Sequence of chain 1.E:
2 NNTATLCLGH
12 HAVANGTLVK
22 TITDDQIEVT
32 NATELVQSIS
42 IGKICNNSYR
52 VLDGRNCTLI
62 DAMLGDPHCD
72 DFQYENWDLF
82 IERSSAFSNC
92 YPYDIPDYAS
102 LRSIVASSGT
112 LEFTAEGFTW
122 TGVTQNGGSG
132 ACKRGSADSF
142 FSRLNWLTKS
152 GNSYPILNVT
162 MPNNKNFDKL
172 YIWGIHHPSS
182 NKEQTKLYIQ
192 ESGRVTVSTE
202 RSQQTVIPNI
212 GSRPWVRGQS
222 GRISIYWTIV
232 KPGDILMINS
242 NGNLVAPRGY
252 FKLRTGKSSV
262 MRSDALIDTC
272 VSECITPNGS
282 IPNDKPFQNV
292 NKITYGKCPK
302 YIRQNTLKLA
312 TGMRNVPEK

Binding-site contacts:
Ligand atom O5 contacts residue ASN159 of chain 1.E at 3.0 Å (h-bond).
Ligand atom C7 contacts residue ASN159 of chain 1.E at 3.0 Å.
Ligand atom O7 contacts residue ASN159 of chain 1.E at 2.9 Å (h-bond).
Ligand atom N2 contacts residue SER213 of chain 1.C at 3.3 Å (h-bond).
Ligand atom O5 contacts residue MET238 of chain 1.E at 4.5 Å.
Ligand atom C5 contacts residue MET238 of chain 1.E at 4.1 Å (hydrophobic).
Ligand atom O3 contacts residue TRP216 of chain 1.C at 4.1 Å.
Ligand atom C8 contacts residue SER213 of chain 1.C at 3.3 Å.
Ligand atom C8 contacts residue THR161 of chain 1.E at 4.4 Å.
Ligand atom C2 contacts residue ASN159 of chain 1.E at 3.5 Å.
Ligand atom C1 contacts residue SER213 of chain 1.C at 4.1 Å.
Ligand atom O7 contacts residue MET238 of chain 1.E at 3.5 Å.
Ligand atom C6 contacts residue THR161 of chain 1.E at 4.0 Å.
Ligand atom C2 contacts residue TRP216 of chain 1.C at 4.4 Å (hydrophobic).
Ligand atom C5 contacts residue ASN159 of chain 1.E at 4.4 Å.
Ligand atom C7 contacts residue SER213 of chain 1.C at 3.5 Å.
Ligand atom O7 contacts residue TRP216 of chain 1.C at 3.9 Å.
Ligand atom C4 contacts residue TRP216 of chain 1.C at 3.9 Å (hydrophobic).
Ligand atom C7 contacts residue MET238 of chain 1.E at 4.3 Å (hydrophobic).
Ligand atom C8 contacts residue ILE236 of chain 1.E at 3.5 Å (hydrophobic).
Ligand atom N2 contacts residue ASN159 of chain 1.E at 3.6 Å.
Ligand atom C8 contacts residue ASN159 of chain 1.E at 3.4 Å.
Ligand atom C1 contacts residue ASN159 of chain 1.E at 2.5 Å.
Ligand atom C5 contacts residue THR161 of chain 1.E at 4.0 Å.
Ligand atom O7 contacts residue SER213 of chain 1.C at 4.5 Å.
Ligand atom O7 contacts residue PRO215 of chain 1.C at 4.2 Å.
Ligand atom O5 contacts residue THR161 of chain 1.E at 4.0 Å.
Ligand atom C2 contacts residue SER213 of chain 1.C at 4.2 Å.
Ligand atom C1 contacts residue MET238 of chain 1.E at 4.2 Å (hydrophobic).

Sequence of chain 1.C:
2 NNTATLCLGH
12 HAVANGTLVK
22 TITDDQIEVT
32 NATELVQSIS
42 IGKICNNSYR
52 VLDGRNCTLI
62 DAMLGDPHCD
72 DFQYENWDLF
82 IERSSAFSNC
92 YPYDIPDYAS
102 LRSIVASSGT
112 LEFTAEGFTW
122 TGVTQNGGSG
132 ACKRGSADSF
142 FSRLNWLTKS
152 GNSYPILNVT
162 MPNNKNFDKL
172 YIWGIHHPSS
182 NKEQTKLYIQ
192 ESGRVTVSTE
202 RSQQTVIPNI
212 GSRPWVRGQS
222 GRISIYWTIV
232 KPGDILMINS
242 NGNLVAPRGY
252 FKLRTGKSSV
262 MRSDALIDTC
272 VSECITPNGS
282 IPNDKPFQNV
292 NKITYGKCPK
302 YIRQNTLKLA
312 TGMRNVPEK

The protein below binds the small molecule below.
Small molecule (SMILES): CC(=O)N[C@H]1[C@H](O[C@H]2[C@H](O)[C@@H](NC(C)=O)CO[C@@H]2CO)O[C@H](CO)[C@@H](O)[C@@H]1O